This small molecule binds to this protein.
Small molecule (SMILES): Nc1ncnc2c1ncn2[C@H]1C[C@H](O)[C@@H](COP(=O)(O)O)O1

Binding-site contacts:
Ligand atom N3 contacts residue PRO419 of chain 13.A at 4.3 Å.
Ligand atom C6 contacts residue PRO203 of chain 13.A at 4.4 Å (hydrophobic).
Ligand atom C8 contacts residue HIS418 of chain 13.A at 3.7 Å.
Ligand atom O2P contacts residue PRO419 of chain 13.A at 4.2 Å.
Ligand atom P contacts residue HIS416 of chain 13.A at 4.0 Å.
Ligand atom N1 contacts residue VAL202 of chain 13.A at 3.7 Å.
Ligand atom O2P contacts residue HIS416 of chain 13.A at 2.8 Å (h-bond).
Ligand atom N7 contacts residue SER420 of chain 13.A at 3.9 Å.
Ligand atom N6 contacts residue GLY427 of chain 13.A at 2.8 Å (h-bond).
Ligand atom C6 contacts residue VAL202 of chain 13.A at 3.9 Å (hydrophobic).
Ligand atom O5' contacts residue PRO419 of chain 13.A at 3.9 Å.
Ligand atom N3 contacts residue PRO203 of chain 13.A at 4.4 Å.
Ligand atom N1 contacts residue PRO419 of chain 13.A at 3.5 Å (h-bond).
Ligand atom C4 contacts residue PRO419 of chain 13.A at 4.2 Å (hydrophobic).
Ligand atom O4' contacts residue HIS418 of chain 13.A at 4.1 Å.
Ligand atom N7 contacts residue PRO419 of chain 13.A at 4.3 Å.
Ligand atom C2 contacts residue PRO419 of chain 13.A at 4.0 Å (hydrophobic).
Ligand atom N6 contacts residue VAL202 of chain 13.A at 4.0 Å.
Ligand atom N9 contacts residue HIS418 of chain 13.A at 4.3 Å.
Ligand atom N6 contacts residue PRO419 of chain 13.A at 3.4 Å (h-bond).
Ligand atom C1' contacts residue HIS418 of chain 13.A at 4.1 Å.
Ligand atom N6 contacts residue GLY425 of chain 13.A at 4.1 Å.
Ligand atom C5 contacts residue PRO203 of chain 13.A at 4.3 Å (hydrophobic).
Ligand atom N1 contacts residue GLY427 of chain 13.A at 2.7 Å (h-bond).
Ligand atom O1P contacts residue HIS416 of chain 13.A at 4.2 Å.
Ligand atom O4' contacts residue PRO419 of chain 13.A at 4.3 Å.
Ligand atom C2 contacts residue VAL202 of chain 13.A at 4.3 Å (hydrophobic).
Ligand atom N7 contacts residue HIS418 of chain 13.A at 4.4 Å.
Ligand atom N6 contacts residue SER420 of chain 13.A at 4.0 Å.
Ligand atom C4 contacts residue PRO203 of chain 13.A at 4.2 Å (hydrophobic).
Ligand atom C8 contacts residue PRO203 of chain 13.A at 4.4 Å (hydrophobic).
Ligand atom N9 contacts residue PRO203 of chain 13.A at 4.2 Å.
Ligand atom C5 contacts residue PRO419 of chain 13.A at 3.7 Å (hydrophobic).
Ligand atom C6 contacts residue SER420 of chain 13.A at 4.3 Å.
Ligand atom C2' contacts residue PRO203 of chain 13.A at 4.0 Å (hydrophobic).
Ligand atom C6 contacts residue PRO419 of chain 13.A at 3.2 Å (hydrophobic).
Ligand atom C2 contacts residue GLY427 of chain 13.A at 3.4 Å.
Ligand atom C6 contacts residue GLY427 of chain 13.A at 3.7 Å.
Ligand atom N6 contacts residue PHE426 of chain 13.A at 3.8 Å.
Ligand atom C5 contacts residue SER420 of chain 13.A at 4.3 Å.

Sequence of chain 13.A:
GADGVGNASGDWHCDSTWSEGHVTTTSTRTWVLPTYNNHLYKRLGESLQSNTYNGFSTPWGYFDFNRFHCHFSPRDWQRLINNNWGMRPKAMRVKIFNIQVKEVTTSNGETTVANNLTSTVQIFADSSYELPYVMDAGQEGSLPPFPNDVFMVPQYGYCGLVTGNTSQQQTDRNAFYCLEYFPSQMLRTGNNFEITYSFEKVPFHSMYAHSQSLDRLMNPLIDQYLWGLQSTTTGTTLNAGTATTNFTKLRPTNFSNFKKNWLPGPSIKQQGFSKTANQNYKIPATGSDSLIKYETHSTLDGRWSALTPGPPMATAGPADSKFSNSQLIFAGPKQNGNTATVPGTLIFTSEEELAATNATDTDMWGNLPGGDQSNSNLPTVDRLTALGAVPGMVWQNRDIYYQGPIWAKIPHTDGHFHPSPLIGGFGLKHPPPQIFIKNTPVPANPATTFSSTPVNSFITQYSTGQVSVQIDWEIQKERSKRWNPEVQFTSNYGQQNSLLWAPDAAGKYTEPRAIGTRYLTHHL